The protein below binds the small molecule below.
Small molecule (SMILES): COc1ccc(N2CCN(c3cccc(C)c3)CC2)nn1

Sequence of chain 3.A:
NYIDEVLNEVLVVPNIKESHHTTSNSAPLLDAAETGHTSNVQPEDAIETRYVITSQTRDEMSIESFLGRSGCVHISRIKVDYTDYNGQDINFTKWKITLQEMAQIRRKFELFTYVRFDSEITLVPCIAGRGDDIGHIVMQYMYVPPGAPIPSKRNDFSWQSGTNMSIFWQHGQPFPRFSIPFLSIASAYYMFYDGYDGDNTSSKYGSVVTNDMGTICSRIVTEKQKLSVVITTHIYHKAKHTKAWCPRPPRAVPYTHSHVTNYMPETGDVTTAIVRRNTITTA

Binding-site contacts:
Ligand atom C18 contacts residue ILE125 of chain 3.A at 4.2 Å (hydrophobic).
Ligand atom N4 contacts residue MET217 of chain 3.A at 3.3 Å.
Ligand atom C13 contacts residue THR102 of chain 3.A at 4.3 Å.
Ligand atom C1 contacts residue TYR193 of chain 3.A at 3.8 Å (hydrophobic).
Ligand atom O2 contacts residue MET195 of chain 3.A at 4.4 Å.
Ligand atom C14 contacts residue ILE101 of chain 3.A at 4.1 Å (hydrophobic).
Ligand atom C21 contacts residue ILE101 of chain 3.A at 4.0 Å (hydrophobic).
Ligand atom C10 contacts residue SER123 of chain 3.A at 4.2 Å.
Ligand atom C6 contacts residue THR102 of chain 3.A at 4.3 Å.
Ligand atom C3 contacts residue TYR193 of chain 3.A at 3.8 Å (hydrophobic).
Ligand atom C17 contacts residue TYR147 of chain 3.A at 4.0 Å (hydrophobic).
Ligand atom C17 contacts residue ILE220 of chain 3.A at 3.9 Å (hydrophobic).
Ligand atom C1 contacts residue MET195 of chain 3.A at 4.3 Å (hydrophobic).
Ligand atom C14 contacts residue LEU187 of chain 3.A at 4.3 Å (hydrophobic).
Ligand atom C17 contacts residue ILE101 of chain 3.A at 3.8 Å (hydrophobic).
Ligand atom C16 contacts residue TYR147 of chain 3.A at 4.3 Å (hydrophobic).
Ligand atom C7 contacts residue THR102 of chain 3.A at 4.2 Å.
Ligand atom C7 contacts residue LEU103 of chain 3.A at 3.2 Å (hydrophobic).
Ligand atom C21 contacts residue ILE220 of chain 3.A at 3.5 Å (hydrophobic).
Ligand atom C19 contacts residue ILE125 of chain 3.A at 3.2 Å (hydrophobic).
Ligand atom N5 contacts residue TYR193 of chain 3.A at 4.0 Å.
Ligand atom N5 contacts residue MET217 of chain 3.A at 3.3 Å (h-bond).
Ligand atom C20 contacts residue ILE125 of chain 3.A at 3.4 Å (hydrophobic).
Ligand atom C14 contacts residue MET217 of chain 3.A at 3.9 Å (hydrophobic).
Ligand atom C21 contacts residue TYR147 of chain 3.A at 2.7 Å (hydrophobic).
Ligand atom C8 contacts residue LEU103 of chain 3.A at 3.1 Å (hydrophobic).
Ligand atom C16 contacts residue ILE101 of chain 3.A at 3.5 Å (hydrophobic).
Ligand atom C11 contacts residue HIS241 of chain 3.A at 3.7 Å.
Ligand atom C8 contacts residue PHE121 of chain 3.A at 4.3 Å (hydrophobic).
Ligand atom C15 contacts residue ILE101 of chain 3.A at 4.1 Å (hydrophobic).
Ligand atom C13 contacts residue ILE101 of chain 3.A at 3.4 Å (hydrophobic).
Ligand atom C3 contacts residue PHE121 of chain 3.A at 4.4 Å (hydrophobic).
Ligand atom C3 contacts residue LEU103 of chain 3.A at 4.2 Å (hydrophobic).
Ligand atom C1 contacts residue TYR194 of chain 3.A at 4.2 Å (hydrophobic).
Ligand atom C18 contacts residue ILE220 of chain 3.A at 4.3 Å (hydrophobic).
Ligand atom C18 contacts residue PHE182 of chain 3.A at 4.0 Å (hydrophobic).
Ligand atom N4 contacts residue TYR193 of chain 3.A at 3.5 Å.
Ligand atom C10 contacts residue HIS241 of chain 3.A at 3.6 Å.
Ligand atom O2 contacts residue TYR193 of chain 3.A at 3.4 Å.
Ligand atom C1 contacts residue ASN215 of chain 3.A at 3.6 Å.